The protein below binds the small molecule below.
Small molecule (SMILES): C=CC[C@@H]1/C=C(\C)C[C@H](C)C[C@H](OC)[C@H]2O[C@@](O)(C(=O)C(=O)N3CCCC[C@H]3C(=O)O[C@H](/C(C)=C/[C@@H]3CC[C@@H](O)[C@H](OC)C3)[C@H](C)[C@@H](O)CC1=O)[C@H](C)C[C@@H]2OC

Binding-site contacts:
Ligand atom C4 contacts residue TRP78 of chain 1.B at 3.6 Å (hydrophobic).
Ligand atom C36 contacts residue TYR44 of chain 1.B at 3.6 Å (hydrophobic).
Ligand atom O10 contacts residue GLU73 of chain 1.B at 2.6 Å (salt-bridge).
Ligand atom C1 contacts residue TYR101 of chain 1.B at 3.3 Å (hydrophobic).
Ligand atom O1 contacts residue TYR101 of chain 1.B at 3.6 Å (h-bond).
Ligand atom C5 contacts residue TRP78 of chain 1.B at 3.9 Å (hydrophobic).
Ligand atom C42 contacts residue TYR101 of chain 1.B at 3.5 Å (hydrophobic).
Ligand atom C4 contacts residue PHE65 of chain 1.B at 3.5 Å (hydrophobic).
Ligand atom C35 contacts residue CYS106 of chain 1.B at 3.9 Å (hydrophobic).
Ligand atom O2 contacts residue ILE75 of chain 1.B at 3.2 Å (h-bond).
Ligand atom O4 contacts residue PHE118 of chain 1.B at 3.7 Å.
Ligand atom C8 contacts residue TYR101 of chain 1.B at 3.4 Å (hydrophobic).
Ligand atom C41 contacts residue PHE65 of chain 1.B at 3.4 Å (hydrophobic).
Ligand atom C35 contacts residue TYR101 of chain 1.B at 3.8 Å (hydrophobic).
Ligand atom O3 contacts residue TYR101 of chain 1.B at 2.8 Å (h-bond).
Ligand atom C3 contacts residue TRP78 of chain 1.B at 3.5 Å (hydrophobic).
Ligand atom C10 contacts residue ASP56 of chain 1.B at 3.6 Å.
Ligand atom C45 contacts residue TYR101 of chain 1.B at 3.4 Å (hydrophobic).
Ligand atom C36 contacts residue ARG61 of chain 1.B at 3.1 Å.
Ligand atom C5 contacts residue PHE65 of chain 1.B at 3.7 Å (hydrophobic).
Ligand atom O4 contacts residue PHE55 of chain 1.B at 3.2 Å.
Ligand atom N7 contacts residue TYR101 of chain 1.B at 3.6 Å (h-bond).
Ligand atom C26 contacts residue GLU73 of chain 1.B at 3.7 Å.
Ligand atom C36 contacts residue PHE65 of chain 1.B at 3.8 Å (hydrophobic).
Ligand atom O2 contacts residue TYR101 of chain 1.B at 3.8 Å.
Ligand atom O5 contacts residue ASP56 of chain 1.B at 3.4 Å (salt-bridge).
Ligand atom C27 contacts residue GLU73 of chain 1.B at 3.8 Å.
Ligand atom O5 contacts residue TYR44 of chain 1.B at 3.6 Å (h-bond).
Ligand atom C2 contacts residue TYR101 of chain 1.B at 3.2 Å (hydrophobic).
Ligand atom O4 contacts residue ASP56 of chain 1.B at 3.6 Å (salt-bridge).
Ligand atom C45 contacts residue GLY100 of chain 1.B at 3.6 Å.
Ligand atom O6 contacts residue ASP56 of chain 1.B at 3.0 Å (salt-bridge).
Ligand atom O3 contacts residue PHE118 of chain 1.B at 3.6 Å.
Ligand atom C24 contacts residue GLU73 of chain 1.B at 3.8 Å.
Ligand atom C34 contacts residue GLU73 of chain 1.B at 3.8 Å.
Ligand atom C14 contacts residue ASP56 of chain 1.B at 3.7 Å.
Ligand atom O2 contacts residue VAL74 of chain 1.B at 3.1 Å.
Ligand atom C28 contacts residue GLU73 of chain 1.B at 3.1 Å.
Ligand atom O4 contacts residue TYR44 of chain 1.B at 3.7 Å.
Ligand atom C17 contacts residue PHE65 of chain 1.B at 3.8 Å (hydrophobic).

Sequence of chain 1.B:
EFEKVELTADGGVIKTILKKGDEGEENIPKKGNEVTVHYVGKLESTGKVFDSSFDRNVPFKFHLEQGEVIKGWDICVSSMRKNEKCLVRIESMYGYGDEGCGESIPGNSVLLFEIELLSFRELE